Sequence of chain 18.A:
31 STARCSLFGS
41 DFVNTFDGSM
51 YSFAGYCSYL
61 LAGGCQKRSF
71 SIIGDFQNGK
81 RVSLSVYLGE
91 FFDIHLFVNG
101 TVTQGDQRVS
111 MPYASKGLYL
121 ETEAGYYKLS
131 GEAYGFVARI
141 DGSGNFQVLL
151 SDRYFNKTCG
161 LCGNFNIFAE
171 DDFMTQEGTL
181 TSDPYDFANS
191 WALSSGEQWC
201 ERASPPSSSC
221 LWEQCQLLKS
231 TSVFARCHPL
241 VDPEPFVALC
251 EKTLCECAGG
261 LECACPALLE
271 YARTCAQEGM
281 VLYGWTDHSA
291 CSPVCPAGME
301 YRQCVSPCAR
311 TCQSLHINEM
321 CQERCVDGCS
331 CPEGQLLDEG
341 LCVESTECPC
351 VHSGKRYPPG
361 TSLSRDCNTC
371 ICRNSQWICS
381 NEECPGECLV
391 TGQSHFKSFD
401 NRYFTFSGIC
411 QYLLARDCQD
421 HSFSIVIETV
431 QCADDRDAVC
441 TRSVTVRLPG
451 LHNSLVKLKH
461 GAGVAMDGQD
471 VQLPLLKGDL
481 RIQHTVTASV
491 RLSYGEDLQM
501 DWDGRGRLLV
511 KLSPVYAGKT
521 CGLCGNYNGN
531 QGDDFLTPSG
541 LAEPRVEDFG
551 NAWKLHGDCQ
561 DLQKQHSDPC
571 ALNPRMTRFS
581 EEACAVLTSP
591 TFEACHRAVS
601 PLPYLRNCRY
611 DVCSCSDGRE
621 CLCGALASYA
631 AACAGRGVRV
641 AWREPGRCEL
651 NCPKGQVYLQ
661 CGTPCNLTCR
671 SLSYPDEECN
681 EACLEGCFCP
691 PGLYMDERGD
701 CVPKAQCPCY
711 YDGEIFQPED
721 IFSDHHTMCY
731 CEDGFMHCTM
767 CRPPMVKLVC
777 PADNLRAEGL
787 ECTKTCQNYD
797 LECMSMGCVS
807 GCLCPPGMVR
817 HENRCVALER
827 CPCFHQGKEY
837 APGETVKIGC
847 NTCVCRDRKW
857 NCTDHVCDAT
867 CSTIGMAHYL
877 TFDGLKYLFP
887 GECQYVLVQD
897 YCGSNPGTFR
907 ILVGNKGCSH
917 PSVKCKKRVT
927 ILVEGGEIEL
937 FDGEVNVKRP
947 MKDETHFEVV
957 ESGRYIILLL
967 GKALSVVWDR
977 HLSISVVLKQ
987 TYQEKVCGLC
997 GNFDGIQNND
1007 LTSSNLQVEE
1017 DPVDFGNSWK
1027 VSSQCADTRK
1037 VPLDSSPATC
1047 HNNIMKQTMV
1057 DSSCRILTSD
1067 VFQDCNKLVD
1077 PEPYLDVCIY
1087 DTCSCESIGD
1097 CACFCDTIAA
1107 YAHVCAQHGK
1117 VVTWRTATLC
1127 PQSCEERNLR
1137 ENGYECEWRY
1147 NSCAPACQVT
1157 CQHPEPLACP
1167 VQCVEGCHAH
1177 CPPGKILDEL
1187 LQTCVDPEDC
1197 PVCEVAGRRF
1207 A

The protein below binds the small molecule below.
Small molecule (SMILES): CC(=O)N[C@@H]1[C@@H](O)[C@H](O)[C@@H](CO)O[C@H]1O

Binding-site contacts:
Ligand atom O6 contacts residue HIS1176 of chain 18.A at 3.0 Å (h-bond).
Ligand atom C7 contacts residue ASN1147 of chain 18.A at 3.1 Å.
Ligand atom C2 contacts residue ASN1147 of chain 18.A at 2.5 Å.
Ligand atom C4 contacts residue ASN1147 of chain 18.A at 4.2 Å.
Ligand atom C6 contacts residue PRO1151 of chain 18.A at 4.4 Å (hydrophobic).
Ligand atom O7 contacts residue ASN1147 of chain 18.A at 3.9 Å.
Ligand atom C5 contacts residue ASN1147 of chain 18.A at 3.6 Å.
Ligand atom O5 contacts residue PRO1151 of chain 18.A at 4.5 Å.
Ligand atom C8 contacts residue ASN1147 of chain 18.A at 3.4 Å.
Ligand atom C1 contacts residue ASN1147 of chain 18.A at 1.4 Å.
Ligand atom N2 contacts residue ASN1147 of chain 18.A at 2.5 Å (h-bond).
Ligand atom O6 contacts residue HIS1174 of chain 18.A at 4.5 Å.
Ligand atom C3 contacts residue ASN1147 of chain 18.A at 3.8 Å.
Ligand atom O5 contacts residue ASN1147 of chain 18.A at 2.3 Å (h-bond).
Ligand atom C6 contacts residue HIS1176 of chain 18.A at 4.3 Å.